Binding-site contacts:
Ligand atom C21 contacts residue CYS151 of chain 1.A at 3.8 Å (hydrophobic).
Ligand atom C4 contacts residue CYS151 of chain 1.A at 3.2 Å (hydrophobic).
Ligand atom C13 contacts residue LEU72 of chain 1.A at 3.6 Å (hydrophobic).
Ligand atom C21 contacts residue LEU217 of chain 1.A at 3.8 Å (hydrophobic).
Ligand atom C7 contacts residue LEU217 of chain 1.A at 3.9 Å (hydrophobic).
Ligand atom N24 contacts residue GLU149 of chain 1.A at 2.9 Å (salt-bridge).
Ligand atom C3 contacts residue LEU72 of chain 1.A at 3.4 Å (hydrophobic).
Ligand atom C16 contacts residue LEU217 of chain 1.A at 3.4 Å (hydrophobic).
Ligand atom C6 contacts residue VAL131 of chain 1.A at 3.8 Å (hydrophobic).
Ligand atom C4 contacts residue GLY154 of chain 1.A at 3.9 Å.
Ligand atom F29 contacts residue ASP228 of chain 1.A at 3.1 Å.
Ligand atom F29 contacts residue LYS100 of chain 1.A at 3.0 Å.
Ligand atom C6 contacts residue VAL148 of chain 1.A at 3.5 Å (hydrophobic).
Ligand atom C6 contacts residue LEU217 of chain 1.A at 3.9 Å (hydrophobic).
Ligand atom C17 contacts residue LEU217 of chain 1.A at 3.4 Å (hydrophobic).
Ligand atom C20 contacts residue LEU217 of chain 1.A at 3.7 Å (hydrophobic).
Ligand atom C4 contacts residue LYS152 of chain 1.A at 3.6 Å.
Ligand atom C14 contacts residue CYS151 of chain 1.A at 3.7 Å (hydrophobic).
Ligand atom O28 contacts residue LEU72 of chain 1.A at 3.9 Å.
Ligand atom C16 contacts residue GLU149 of chain 1.A at 3.7 Å.
Ligand atom F29 contacts residue PHE229 of chain 1.A at 3.2 Å.
Ligand atom O27 contacts residue PHE150 of chain 1.A at 3.7 Å.
Ligand atom C19 contacts residue GLY154 of chain 1.A at 3.9 Å.
Ligand atom C19 contacts residue LEU72 of chain 1.A at 3.8 Å (hydrophobic).
Ligand atom C3 contacts residue PHE229 of chain 1.A at 3.6 Å (hydrophobic).
Ligand atom N23 contacts residue LEU72 of chain 1.A at 3.9 Å.
Ligand atom C6 contacts residue GLU149 of chain 1.A at 3.8 Å.
Ligand atom N24 contacts residue ALA98 of chain 1.A at 3.5 Å.
Ligand atom C14 contacts residue GLY154 of chain 1.A at 3.7 Å.
Ligand atom C4 contacts residue PHE150 of chain 1.A at 3.7 Å (hydrophobic).
Ligand atom C15 contacts residue LYS100 of chain 1.A at 3.8 Å.
Ligand atom N23 contacts residue CYS151 of chain 1.A at 3.5 Å (h-bond).
Ligand atom C18 contacts residue LEU72 of chain 1.A at 3.8 Å (hydrophobic).
Ligand atom C5 contacts residue LYS100 of chain 1.A at 3.6 Å.
Ligand atom N23 contacts residue GLY154 of chain 1.A at 3.9 Å.
Ligand atom O27 contacts residue CYS151 of chain 1.A at 2.9 Å (h-bond).
Ligand atom C4 contacts residue LEU72 of chain 1.A at 3.8 Å (hydrophobic).
Ligand atom C14 contacts residue LEU72 of chain 1.A at 3.6 Å (hydrophobic).
Ligand atom C21 contacts residue ALA98 of chain 1.A at 3.9 Å (hydrophobic).
Ligand atom N24 contacts residue LEU217 of chain 1.A at 3.7 Å.

The protein below binds the small molecule below.
Small molecule (SMILES): CCN(CC)CCNC(=O)c1c(C)[nH]c(/C=C2\C(=O)Nc3ccc(F)cc32)c1C

Sequence of chain 1.A:
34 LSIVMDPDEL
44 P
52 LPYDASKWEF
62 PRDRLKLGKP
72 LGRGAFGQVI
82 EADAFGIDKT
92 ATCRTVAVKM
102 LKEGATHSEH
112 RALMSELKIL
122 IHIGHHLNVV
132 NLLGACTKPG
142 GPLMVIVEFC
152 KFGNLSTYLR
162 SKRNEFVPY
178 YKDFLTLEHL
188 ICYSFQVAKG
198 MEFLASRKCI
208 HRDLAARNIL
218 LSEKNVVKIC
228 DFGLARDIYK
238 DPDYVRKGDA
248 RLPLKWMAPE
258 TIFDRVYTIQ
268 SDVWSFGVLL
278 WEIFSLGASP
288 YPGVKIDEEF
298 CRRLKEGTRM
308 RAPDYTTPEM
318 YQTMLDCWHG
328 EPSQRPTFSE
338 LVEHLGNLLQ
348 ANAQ